The small molecule below binds the protein below.
Small molecule (SMILES): CC[C@H](C)[C@H](NC(=O)[C@H](C)NC(=O)[C@H](CC(C)C)NC(=O)[C@H](C)N)C(=O)N[C@H](C(=O)N[C@@H](Cc1ccccc1)C(=O)NCC(=O)NCC(=O)N1CCC[C@H]1C=O)[C@@H](C)O

Sequence of chain 2.E:
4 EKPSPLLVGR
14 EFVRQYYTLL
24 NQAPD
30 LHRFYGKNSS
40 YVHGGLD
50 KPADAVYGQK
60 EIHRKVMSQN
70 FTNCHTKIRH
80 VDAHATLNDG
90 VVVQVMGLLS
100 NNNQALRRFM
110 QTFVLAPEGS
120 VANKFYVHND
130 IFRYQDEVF

Binding-site contacts:
Ligand atom OG1 contacts residue ASN122 of chain 2.E at 3.8 Å.
Ligand atom C contacts residue LYS123 of chain 2.E at 3.9 Å.
Ligand atom O contacts residue PHE124 of chain 2.E at 3.1 Å (h-bond).
Ligand atom C contacts residue ARG32 of chain 2.E at 3.8 Å.
Ligand atom CE2 contacts residue PHE15 of chain 2.E at 3.5 Å (hydrophobic).
Ligand atom CD contacts residue TYR125 of chain 2.E at 3.7 Å (hydrophobic).
Ligand atom C contacts residue ASN122 of chain 2.E at 3.7 Å.
Ligand atom O contacts residue TYR125 of chain 2.E at 3.7 Å.
Ligand atom O contacts residue ARG32 of chain 2.E at 3.5 Å (salt-bridge).
Ligand atom CA contacts residue TYR34 of chain 2.E at 3.8 Å (hydrophobic).
Ligand atom CA contacts residue LYS123 of chain 2.E at 3.8 Å.
Ligand atom O contacts residue LYS123 of chain 2.E at 3.8 Å.
Ligand atom O contacts residue ASN122 of chain 2.E at 3.4 Å (h-bond).
Ligand atom N contacts residue PHE124 of chain 2.E at 3.1 Å (h-bond).
Ligand atom CB contacts residue GLN18 of chain 2.E at 3.9 Å.
Ligand atom CB contacts residue PHE33 of chain 2.E at 3.4 Å (hydrophobic).
Ligand atom CZ contacts residue PHE15 of chain 2.E at 3.5 Å (hydrophobic).
Ligand atom CE1 contacts residue PHE15 of chain 2.E at 3.8 Å (hydrophobic).
Ligand atom C contacts residue PHE124 of chain 2.E at 3.7 Å (hydrophobic).
Ligand atom CE2 contacts residue GLU14 of chain 2.E at 3.8 Å.
Ligand atom CD1 contacts residue LEU10 of chain 2.E at 3.9 Å (hydrophobic).
Ligand atom CZ contacts residue VAL11 of chain 2.E at 3.8 Å (hydrophobic).
Ligand atom CD2 contacts residue GLN18 of chain 2.E at 3.2 Å.
Ligand atom N contacts residue ARG32 of chain 2.E at 3.0 Å (salt-bridge).
Ligand atom O contacts residue ASN122 of chain 2.E at 3.7 Å.
Ligand atom CA contacts residue ARG32 of chain 2.E at 3.8 Å.
Ligand atom N contacts residue PHE33 of chain 2.E at 3.9 Å.
Ligand atom CA contacts residue ASN122 of chain 2.E at 3.5 Å.
Ligand atom CD1 contacts residue PHE124 of chain 2.E at 3.9 Å (hydrophobic).
Ligand atom CA contacts residue GLU117 of chain 2.E at 3.9 Å.
Ligand atom O contacts residue LYS123 of chain 2.E at 3.1 Å.
Ligand atom CD1 contacts residue PHE15 of chain 2.E at 3.9 Å (hydrophobic).
Ligand atom CB contacts residue LYS123 of chain 2.E at 3.9 Å.
Ligand atom N contacts residue LYS123 of chain 2.E at 3.7 Å.
Ligand atom CA contacts residue PHE124 of chain 2.E at 3.4 Å (hydrophobic).
Ligand atom N contacts residue ASN122 of chain 2.E at 3.0 Å (h-bond).
Ligand atom CG2 contacts residue ASN122 of chain 2.E at 3.9 Å.
Ligand atom CA contacts residue TYR125 of chain 2.E at 3.7 Å (hydrophobic).
Ligand atom O contacts residue PHE124 of chain 2.E at 3.6 Å.
Ligand atom CD1 contacts residue PRO6 of chain 2.E at 3.9 Å (hydrophobic).